Sequence of chain 1.B:
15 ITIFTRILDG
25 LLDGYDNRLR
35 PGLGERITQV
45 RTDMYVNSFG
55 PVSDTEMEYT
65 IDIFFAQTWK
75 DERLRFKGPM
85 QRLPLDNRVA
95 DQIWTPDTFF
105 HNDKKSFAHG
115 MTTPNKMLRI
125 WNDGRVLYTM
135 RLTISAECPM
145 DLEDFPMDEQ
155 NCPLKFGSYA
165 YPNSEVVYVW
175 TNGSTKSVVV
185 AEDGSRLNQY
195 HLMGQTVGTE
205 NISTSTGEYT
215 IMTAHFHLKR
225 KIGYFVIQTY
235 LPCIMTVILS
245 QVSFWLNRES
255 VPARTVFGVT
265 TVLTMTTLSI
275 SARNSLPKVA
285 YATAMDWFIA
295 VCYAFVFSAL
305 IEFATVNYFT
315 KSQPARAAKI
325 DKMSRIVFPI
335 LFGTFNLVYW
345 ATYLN

A protein and the small-molecule ligand that binds it are described below.
Small molecule (SMILES): CC(=O)N[C@@H]1[C@@H](O)[C@H](O)[C@@H](CO)O[C@H]1O

Binding-site contacts:
Ligand atom C1 contacts residue ASN167 of chain 1.B at 4.5 Å.
Ligand atom C7 contacts residue ASN205 of chain 1.B at 3.2 Å.
Ligand atom O5 contacts residue ASN167 of chain 1.B at 3.8 Å.
Ligand atom C1 contacts residue ASN205 of chain 1.B at 1.4 Å.
Ligand atom N2 contacts residue ASN205 of chain 1.B at 3.0 Å (h-bond).
Ligand atom C2 contacts residue ASN205 of chain 1.B at 2.5 Å.
Ligand atom C3 contacts residue ASN205 of chain 1.B at 3.8 Å.
Ligand atom C4 contacts residue ASN205 of chain 1.B at 4.1 Å.
Ligand atom C5 contacts residue ASN205 of chain 1.B at 3.5 Å.
Ligand atom C6 contacts residue ASN205 of chain 1.B at 4.5 Å.
Ligand atom C8 contacts residue ASN205 of chain 1.B at 4.5 Å.
Ligand atom O7 contacts residue ASN205 of chain 1.B at 3.0 Å (h-bond).
Ligand atom O5 contacts residue ASN205 of chain 1.B at 2.1 Å (h-bond).